This protein binds this small molecule.
Small molecule (SMILES): NS(=O)(=O)NCC1=CS(=O)(=O)c2ccccc21

Binding-site contacts:
Ligand atom C4 contacts residue PHE130 of chain 1.A at 4.1 Å (hydrophobic).
Ligand atom C1 contacts residue LEU197 of chain 1.A at 4.1 Å (hydrophobic).
Ligand atom O2 contacts residue ZN1 of chain 1.B at 4.2 Å.
Ligand atom C7 contacts residue PHE130 of chain 1.A at 3.7 Å (hydrophobic).
Ligand atom S1 contacts residue THR198 of chain 1.A at 3.8 Å.
Ligand atom N2 contacts residue ZN1 of chain 1.B at 3.9 Å.
Ligand atom O2 contacts residue THR198 of chain 1.A at 2.8 Å (h-bond).
Ligand atom N1 contacts residue THR199 of chain 1.A at 4.2 Å.
Ligand atom C3 contacts residue PHE130 of chain 1.A at 4.2 Å (hydrophobic).
Ligand atom O2 contacts residue LEU197 of chain 1.A at 3.1 Å.
Ligand atom C1 contacts residue HIS94 of chain 1.A at 3.7 Å.
Ligand atom N1 contacts residue THR198 of chain 1.A at 2.7 Å (h-bond).
Ligand atom O3 contacts residue LEU197 of chain 1.A at 3.7 Å.
Ligand atom C5 contacts residue PHE130 of chain 1.A at 3.9 Å (hydrophobic).
Ligand atom C4 contacts residue GLN92 of chain 1.A at 3.2 Å.
Ligand atom C3 contacts residue GLN92 of chain 1.A at 3.9 Å.
Ligand atom N2 contacts residue THR199 of chain 1.A at 3.7 Å.
Ligand atom N1 contacts residue ZN1 of chain 1.B at 2.0 Å.
Ligand atom N1 contacts residue HIS119 of chain 1.A at 3.4 Å (h-bond).
Ligand atom O1 contacts residue VAL121 of chain 1.A at 3.8 Å.
Ligand atom C9 contacts residue LEU197 of chain 1.A at 4.2 Å (hydrophobic).
Ligand atom S1 contacts residue HIS94 of chain 1.A at 3.7 Å.
Ligand atom N2 contacts residue HIS94 of chain 1.A at 3.7 Å.
Ligand atom N2 contacts residue LEU197 of chain 1.A at 4.2 Å.
Ligand atom O1 contacts residue HIS94 of chain 1.A at 3.0 Å.
Ligand atom C1 contacts residue VAL121 of chain 1.A at 4.1 Å (hydrophobic).
Ligand atom N1 contacts residue HIS96 of chain 1.A at 3.3 Å (h-bond).
Ligand atom O1 contacts residue ZN1 of chain 1.B at 3.0 Å.
Ligand atom N1 contacts residue HIS94 of chain 1.A at 3.2 Å (h-bond).
Ligand atom C6 contacts residue GLN92 of chain 1.A at 4.2 Å.
Ligand atom S1 contacts residue HIS119 of chain 1.A at 4.1 Å.
Ligand atom S1 contacts residue ZN1 of chain 1.B at 3.0 Å.
Ligand atom N1 contacts residue GLU106 of chain 1.A at 4.1 Å.
Ligand atom C8 contacts residue PHE130 of chain 1.A at 3.9 Å (hydrophobic).
Ligand atom O1 contacts residue HIS119 of chain 1.A at 3.6 Å (h-bond).
Ligand atom C4 contacts residue VAL121 of chain 1.A at 4.0 Å (hydrophobic).
Ligand atom C9 contacts residue THR199 of chain 1.A at 3.6 Å.
Ligand atom O3 contacts residue PRO201 of chain 1.A at 4.0 Å.
Ligand atom C5 contacts residue GLN92 of chain 1.A at 3.3 Å.
Ligand atom C6 contacts residue PHE130 of chain 1.A at 3.7 Å (hydrophobic).

Sequence of chain 1.A:
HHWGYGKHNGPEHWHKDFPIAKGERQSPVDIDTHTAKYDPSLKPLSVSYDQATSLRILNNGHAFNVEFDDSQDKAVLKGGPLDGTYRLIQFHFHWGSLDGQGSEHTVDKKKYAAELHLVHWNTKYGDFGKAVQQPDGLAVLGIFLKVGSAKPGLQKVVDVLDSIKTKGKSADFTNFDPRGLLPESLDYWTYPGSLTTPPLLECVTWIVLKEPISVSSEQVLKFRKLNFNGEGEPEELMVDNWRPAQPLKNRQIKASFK